Binding-site contacts:
Ligand atom C14 contacts residue LEU54 of chain 1.B at 3.8 Å (hydrophobic).
Ligand atom C29 contacts residue GLU130 of chain 1.B at 3.8 Å.
Ligand atom C17 contacts residue GLY135 of chain 1.B at 3.8 Å.
Ligand atom C29 contacts residue ALA80 of chain 1.B at 3.7 Å (hydrophobic).
Ligand atom C14 contacts residue GLY135 of chain 1.B at 3.2 Å.
Ligand atom C9 contacts residue GLY135 of chain 1.B at 3.7 Å.
Ligand atom C14 contacts residue CYS132 of chain 1.B at 3.2 Å (hydrophobic).
Ligand atom C32 contacts residue LEU54 of chain 1.B at 3.7 Å (hydrophobic).
Ligand atom C29 contacts residue LEU200 of chain 1.B at 3.3 Å (hydrophobic).
Ligand atom C20 contacts residue LEU200 of chain 1.B at 3.8 Å (hydrophobic).
Ligand atom C9 contacts residue CYS132 of chain 1.B at 2.8 Å (hydrophobic).
Ligand atom C11 contacts residue GLY135 of chain 1.B at 3.5 Å.
Ligand atom N22 contacts residue CYS210 of chain 1.B at 3.6 Å.
Ligand atom C29 contacts residue CYS132 of chain 1.B at 3.8 Å (hydrophobic).
Ligand atom C7 contacts residue CYS133 of chain 1.B at 2.8 Å (hydrophobic).
Ligand atom C28 contacts residue LEU200 of chain 1.B at 3.1 Å (hydrophobic).
Ligand atom C5 contacts residue CYS133 of chain 1.B at 3.8 Å (hydrophobic).
Ligand atom N31 contacts residue TYR131 of chain 1.B at 3.7 Å.
Ligand atom C25 contacts residue THR129 of chain 1.B at 3.6 Å.
Ligand atom C15 contacts residue GLY135 of chain 1.B at 3.3 Å.
Ligand atom C27 contacts residue LEU200 of chain 1.B at 3.2 Å (hydrophobic).
Ligand atom N12 contacts residue GLY135 of chain 1.B at 3.7 Å.
Ligand atom C18 contacts residue LEU200 of chain 1.B at 3.3 Å (hydrophobic).
Ligand atom N12 contacts residue CYS132 of chain 1.B at 2.5 Å (h-bond).
Ligand atom N22 contacts residue ASP211 of chain 1.B at 3.1 Å (salt-bridge).
Ligand atom N12 contacts residue LEU54 of chain 1.B at 3.7 Å.
Ligand atom C32 contacts residue CYS132 of chain 1.B at 3.5 Å (hydrophobic).
Ligand atom C1 contacts residue TYR134 of chain 1.B at 3.7 Å (hydrophobic).
Ligand atom C3 contacts residue TYR134 of chain 1.B at 3.8 Å (hydrophobic).
Ligand atom C25 contacts residue LEU200 of chain 1.B at 3.5 Å (hydrophobic).
Ligand atom N31 contacts residue CYS132 of chain 1.B at 2.8 Å (h-bond).
Ligand atom C7 contacts residue TYR131 of chain 1.B at 3.2 Å (hydrophobic).
Ligand atom C17 contacts residue LEU200 of chain 1.B at 3.8 Å (hydrophobic).
Ligand atom C9 contacts residue CYS133 of chain 1.B at 3.3 Å (hydrophobic).
Ligand atom N23 contacts residue CYS210 of chain 1.B at 3.8 Å.
Ligand atom C9 contacts residue TYR131 of chain 1.B at 3.3 Å (hydrophobic).
Ligand atom C11 contacts residue TYR134 of chain 1.B at 3.7 Å (hydrophobic).
Ligand atom C9 contacts residue TYR134 of chain 1.B at 3.7 Å (hydrophobic).
Ligand atom C11 contacts residue CYS132 of chain 1.B at 3.3 Å (hydrophobic).
Ligand atom C15 contacts residue LEU54 of chain 1.B at 3.8 Å (hydrophobic).

Sequence of chain 1.B:
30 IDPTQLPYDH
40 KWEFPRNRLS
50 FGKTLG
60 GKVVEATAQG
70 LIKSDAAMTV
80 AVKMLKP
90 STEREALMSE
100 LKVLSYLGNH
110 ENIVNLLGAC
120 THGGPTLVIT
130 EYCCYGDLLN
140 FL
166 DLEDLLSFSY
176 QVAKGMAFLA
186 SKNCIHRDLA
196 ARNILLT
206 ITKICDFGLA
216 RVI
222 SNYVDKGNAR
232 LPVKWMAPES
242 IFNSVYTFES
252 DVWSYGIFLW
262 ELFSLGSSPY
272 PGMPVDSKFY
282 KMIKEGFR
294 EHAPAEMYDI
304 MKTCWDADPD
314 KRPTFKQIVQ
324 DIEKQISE

A protein and the small-molecule ligand that binds it are described below.
Small molecule (SMILES): c1ccc(-c2cc3cc(-c4cn[nH]c4)cnc3[nH]2)cc1